Binding-site contacts:
Ligand atom C18 contacts residue LEU53 of chain 1.A at 4.0 Å (hydrophobic).
Ligand atom C54 contacts residue TRP40 of chain 1.A at 3.6 Å (hydrophobic).
Ligand atom C66 contacts residue ILE105 of chain 1.A at 4.1 Å (hydrophobic).
Ligand atom C12 contacts residue PRO41 of chain 1.A at 4.0 Å (hydrophobic).
Ligand atom N64 contacts residue ASN99 of chain 1.A at 3.8 Å.
Ligand atom C68 contacts residue VAL46 of chain 1.A at 3.9 Å (hydrophobic).
Ligand atom C12 contacts residue LEU51 of chain 1.A at 4.2 Å (hydrophobic).
Ligand atom C21 contacts residue LEU53 of chain 1.A at 4.1 Å (hydrophobic).
Ligand atom O67 contacts residue CYS95 of chain 1.A at 3.9 Å.
Ligand atom C11 contacts residue PRO41 of chain 1.A at 4.2 Å (hydrophobic).
Ligand atom C01 contacts residue TRP40 of chain 1.A at 4.1 Å (hydrophobic).
Ligand atom F56 contacts residue PRO41 of chain 1.A at 3.5 Å.
Ligand atom N08 contacts residue PRO41 of chain 1.A at 3.9 Å.
Ligand atom C05 contacts residue PRO41 of chain 1.A at 4.0 Å (hydrophobic).
Ligand atom F55 contacts residue TRP40 of chain 1.A at 2.8 Å.
Ligand atom C43 contacts residue ILE105 of chain 1.A at 4.0 Å (hydrophobic).
Ligand atom N19 contacts residue ASN99 of chain 1.A at 3.8 Å.
Ligand atom N08 contacts residue LEU51 of chain 1.A at 3.5 Å.
Ligand atom C06 contacts residue GLN44 of chain 1.A at 3.8 Å.
Ligand atom C60 contacts residue ILE105 of chain 1.A at 3.8 Å (hydrophobic).
Ligand atom C69 contacts residue VAL46 of chain 1.A at 3.7 Å (hydrophobic).
Ligand atom O67 contacts residue ASN99 of chain 1.A at 3.0 Å (h-bond).
Ligand atom C23 contacts residue TYR98 of chain 1.A at 4.0 Å (hydrophobic).
Ligand atom C11 contacts residue LEU51 of chain 1.A at 3.6 Å (hydrophobic).
Ligand atom N17 contacts residue LEU53 of chain 1.A at 4.1 Å.
Ligand atom C69 contacts residue PHE42 of chain 1.A at 3.9 Å (hydrophobic).
Ligand atom C57 contacts residue MET108 of chain 1.A at 4.2 Å (hydrophobic).
Ligand atom N08 contacts residue GLN44 of chain 1.A at 3.7 Å.
Ligand atom C09 contacts residue PRO41 of chain 1.A at 4.0 Å (hydrophobic).
Ligand atom C73 contacts residue PRO41 of chain 1.A at 3.9 Å (hydrophobic).
Ligand atom F56 contacts residue TRP40 of chain 1.A at 3.4 Å.
Ligand atom C23 contacts residue ASN99 of chain 1.A at 4.2 Å.
Ligand atom C09 contacts residue LEU51 of chain 1.A at 3.2 Å (hydrophobic).
Ligand atom C69 contacts residue PRO41 of chain 1.A at 3.8 Å (hydrophobic).
Ligand atom C06 contacts residue LEU51 of chain 1.A at 4.0 Å (hydrophobic).
Ligand atom C66 contacts residue ASN99 of chain 1.A at 3.8 Å.
Ligand atom C14 contacts residue LEU51 of chain 1.A at 4.2 Å (hydrophobic).
Ligand atom C23 contacts residue LEU53 of chain 1.A at 3.8 Å (hydrophobic).
Ligand atom C73 contacts residue VAL46 of chain 1.A at 4.0 Å (hydrophobic).
Ligand atom C06 contacts residue PRO41 of chain 1.A at 3.9 Å (hydrophobic).

Sequence of chain 1.A:
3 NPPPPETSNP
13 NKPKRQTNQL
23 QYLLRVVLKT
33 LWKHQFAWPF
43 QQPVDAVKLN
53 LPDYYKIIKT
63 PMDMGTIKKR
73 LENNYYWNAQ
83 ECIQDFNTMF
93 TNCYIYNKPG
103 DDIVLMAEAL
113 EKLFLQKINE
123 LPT

The protein below binds the small molecule below.
Small molecule (SMILES): Cc1cncc(-c2cnc(N[C@@H]3C[C@H]4CC[C@H](N4)[C@H]3CCC3CCC(F)(F)CC3)c3[nH]c(=O)c(C)cc23)c1